Binding-site contacts:
Ligand atom O4 contacts residue HIS237 of chain 1.B at 2.9 Å (h-bond).
Ligand atom C4 contacts residue ALA34 of chain 1.B at 3.5 Å (hydrophobic).
Ligand atom C4 contacts residue SER33 of chain 1.B at 3.8 Å.
Ligand atom C4 contacts residue HIS237 of chain 1.B at 3.9 Å.
Ligand atom O4 contacts residue ALA34 of chain 1.B at 4.3 Å.
Ligand atom C2 contacts residue PRO278 of chain 1.B at 4.0 Å (hydrophobic).
Ligand atom C3 contacts residue SER33 of chain 1.B at 4.0 Å.
Ligand atom O2 contacts residue PRO278 of chain 1.B at 4.1 Å.
Ligand atom C3 contacts residue PRO234 of chain 1.B at 4.4 Å (hydrophobic).
Ligand atom O2 contacts residue SER33 of chain 1.B at 4.2 Å.
Ligand atom O1 contacts residue PRO278 of chain 1.B at 4.0 Å.
Ligand atom C4 contacts residue GLU236 of chain 1.B at 4.4 Å.
Ligand atom C3 contacts residue PRO278 of chain 1.B at 3.7 Å (hydrophobic).
Ligand atom C3 contacts residue ALA34 of chain 1.B at 4.4 Å (hydrophobic).
Ligand atom C1 contacts residue PRO278 of chain 1.B at 4.0 Å (hydrophobic).
Ligand atom O4 contacts residue GLU236 of chain 1.B at 3.3 Å (salt-bridge).
Ligand atom C2 contacts residue SER33 of chain 1.B at 4.2 Å.
Ligand atom C3 contacts residue HIS237 of chain 1.B at 3.8 Å.

Sequence of chain 1.B:
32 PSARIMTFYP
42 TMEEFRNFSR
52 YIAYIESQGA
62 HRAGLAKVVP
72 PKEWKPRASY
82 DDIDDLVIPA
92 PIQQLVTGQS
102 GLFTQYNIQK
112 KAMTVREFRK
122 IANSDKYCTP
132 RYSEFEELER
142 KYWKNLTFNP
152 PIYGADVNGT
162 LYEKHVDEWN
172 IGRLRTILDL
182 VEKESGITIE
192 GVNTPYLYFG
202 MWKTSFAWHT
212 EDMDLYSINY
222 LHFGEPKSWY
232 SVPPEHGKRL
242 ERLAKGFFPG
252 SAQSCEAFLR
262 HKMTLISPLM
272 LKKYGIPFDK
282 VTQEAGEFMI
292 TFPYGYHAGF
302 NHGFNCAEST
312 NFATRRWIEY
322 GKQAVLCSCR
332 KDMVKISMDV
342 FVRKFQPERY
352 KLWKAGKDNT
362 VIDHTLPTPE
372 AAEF

A small-molecule ligand and the protein it binds are described below.
Small molecule (SMILES): O=CCOCCO